Sequence of chain 1.A:
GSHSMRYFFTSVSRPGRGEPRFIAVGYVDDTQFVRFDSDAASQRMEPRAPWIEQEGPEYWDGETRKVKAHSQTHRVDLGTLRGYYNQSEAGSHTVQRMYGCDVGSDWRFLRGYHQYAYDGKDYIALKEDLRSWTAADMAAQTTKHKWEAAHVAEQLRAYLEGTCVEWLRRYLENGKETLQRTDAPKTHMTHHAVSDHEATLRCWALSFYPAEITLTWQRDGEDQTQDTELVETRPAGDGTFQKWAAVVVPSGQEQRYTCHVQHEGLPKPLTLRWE

Sequence of chain 1.E:
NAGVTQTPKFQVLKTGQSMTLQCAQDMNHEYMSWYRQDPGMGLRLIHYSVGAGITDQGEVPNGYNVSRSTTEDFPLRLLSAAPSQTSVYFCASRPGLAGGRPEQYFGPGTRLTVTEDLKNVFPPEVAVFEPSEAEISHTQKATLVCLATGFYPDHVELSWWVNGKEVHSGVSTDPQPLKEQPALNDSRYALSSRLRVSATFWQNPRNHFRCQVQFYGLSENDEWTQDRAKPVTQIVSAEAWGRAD

Binding-site contacts:
Ligand atom CA contacts residue LYS66 of chain 1.A at 3.5 Å.
Ligand atom O contacts residue THR143 of chain 1.A at 2.9 Å (h-bond).
Ligand atom CG2 contacts residue GLY100 of chain 1.E at 3.5 Å.
Ligand atom OH contacts residue GLU30 of chain 1.E at 2.9 Å (salt-bridge).
Ligand atom N contacts residue LYS66 of chain 1.A at 3.3 Å (salt-bridge).
Ligand atom CG contacts residue GLU63 of chain 1.A at 3.4 Å.
Ligand atom CA contacts residue ASP77 of chain 1.A at 3.4 Å.
Ligand atom CA contacts residue LEU97 of chain 1.E at 3.3 Å (hydrophobic).
Ligand atom CD1 contacts residue TYR159 of chain 1.A at 3.5 Å (hydrophobic).
Ligand atom CE1 contacts residue GLN155 of chain 1.A at 3.4 Å.
Ligand atom O contacts residue TRP147 of chain 1.A at 3.4 Å.
Ligand atom N contacts residue TYR7 of chain 1.A at 3.2 Å (h-bond).
Ligand atom N contacts residue TYR99 of chain 1.A at 3.1 Å (h-bond).
Ligand atom N contacts residue GLU63 of chain 1.A at 3.1 Å (salt-bridge).
Ligand atom N contacts residue LEU97 of chain 1.E at 3.4 Å (h-bond).
Ligand atom CD1 contacts residue GLU63 of chain 1.A at 3.1 Å.
Ligand atom O contacts residue TYR159 of chain 1.A at 2.5 Å (h-bond).
Ligand atom C contacts residue LYS66 of chain 1.A at 3.2 Å.
Ligand atom CG contacts residue LYS66 of chain 1.A at 3.5 Å.
Ligand atom CB contacts residue TYR99 of chain 1.A at 3.4 Å (hydrophobic).
Ligand atom C contacts residue ASP77 of chain 1.A at 3.5 Å.
Ligand atom O contacts residue SER94 of chain 1.D at 2.9 Å (h-bond).
Ligand atom CG1 contacts residue LEU97 of chain 1.E at 3.5 Å (hydrophobic).
Ligand atom O contacts residue LYS66 of chain 1.A at 2.5 Å (salt-bridge).
Ligand atom CD2 contacts residue PHE9 of chain 1.A at 3.5 Å (hydrophobic).
Ligand atom CG2 contacts residue ASP77 of chain 1.A at 3.3 Å.
Ligand atom CD2 contacts residue TYR99 of chain 1.A at 3.2 Å (hydrophobic).
Ligand atom O contacts residue GLN30 of chain 1.D at 3.5 Å (h-bond).
Ligand atom CB contacts residue GLU63 of chain 1.A at 3.4 Å.
Ligand atom CA contacts residue TYR7 of chain 1.A at 3.5 Å (hydrophobic).
Ligand atom CE1 contacts residue SER94 of chain 1.D at 3.5 Å.
Ligand atom N contacts residue ASP77 of chain 1.A at 2.8 Å (salt-bridge).
Ligand atom O contacts residue TYR84 of chain 1.A at 2.9 Å (h-bond).
Ligand atom N contacts residue GLN30 of chain 1.D at 3.2 Å (h-bond).
Ligand atom O contacts residue TRP147 of chain 1.A at 2.5 Å (h-bond).
Ligand atom O contacts residue ASP93 of chain 1.D at 3.3 Å.
Ligand atom N contacts residue TYR171 of chain 1.A at 2.9 Å (h-bond).
Ligand atom CD1 contacts residue SER94 of chain 1.D at 3.5 Å.
Ligand atom F contacts residue SER31 of chain 1.D at 3.3 Å.
Ligand atom O contacts residue HIS70 of chain 1.A at 3.2 Å.

The small molecule below binds the protein below.
Small molecule (SMILES): CC(C)C[C@H](NC(=O)[C@@H](N)CC(C)C)C(=O)N[C@@H](Cc1ccccc1)C(=O)NCC(=O)N[C@@H](Cc1ccc(F)cc1)C(=O)N1CCC[C@H]1C(=O)N[C@H](C(=O)N[C@@H](Cc1ccc(O)cc1)C(=O)N[C@H](C(=O)O)C(C)C)C(C)C

Sequence of chain 1.D:
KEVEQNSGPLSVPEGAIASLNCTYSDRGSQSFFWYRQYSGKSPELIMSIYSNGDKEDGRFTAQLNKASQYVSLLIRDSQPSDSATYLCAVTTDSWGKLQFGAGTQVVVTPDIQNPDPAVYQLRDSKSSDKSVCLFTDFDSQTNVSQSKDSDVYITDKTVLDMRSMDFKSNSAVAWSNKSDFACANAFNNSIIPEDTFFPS